Sequence of chain 1.A:
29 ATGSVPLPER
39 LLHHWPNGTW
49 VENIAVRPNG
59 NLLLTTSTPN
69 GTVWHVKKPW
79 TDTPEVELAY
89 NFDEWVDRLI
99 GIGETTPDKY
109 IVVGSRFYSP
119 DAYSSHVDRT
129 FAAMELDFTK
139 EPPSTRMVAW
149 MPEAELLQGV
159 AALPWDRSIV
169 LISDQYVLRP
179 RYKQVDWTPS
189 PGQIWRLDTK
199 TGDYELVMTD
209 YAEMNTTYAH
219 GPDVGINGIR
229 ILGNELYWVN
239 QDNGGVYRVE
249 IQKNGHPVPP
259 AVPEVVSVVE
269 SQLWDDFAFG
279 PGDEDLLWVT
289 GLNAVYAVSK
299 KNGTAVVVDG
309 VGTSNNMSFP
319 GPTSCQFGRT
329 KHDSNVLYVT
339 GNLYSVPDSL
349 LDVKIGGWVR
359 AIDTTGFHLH

This protein binds this small molecule.
Small molecule (SMILES): CC(=O)N[C@H]1[C@H](O[C@H]2[C@H](O)[C@@H](NC(C)=O)CO[C@@H]2CO)O[C@H](CO)[C@@H](O)[C@@H]1O

Binding-site contacts:
Ligand atom C7 contacts residue TYR209 of chain 1.A at 4.0 Å (hydrophobic).
Ligand atom N2 contacts residue ALA210 of chain 1.A at 4.1 Å.
Ligand atom O6 contacts residue PRO187 of chain 1.A at 3.8 Å.
Ligand atom C5 contacts residue ASN213 of chain 1.A at 3.5 Å.
Ligand atom C1 contacts residue PRO189 of chain 1.A at 4.4 Å (hydrophobic).
Ligand atom C6 contacts residue ASN213 of chain 1.A at 4.4 Å.
Ligand atom C2 contacts residue ASP208 of chain 1.A at 3.6 Å.
Ligand atom C3 contacts residue ASP208 of chain 1.A at 3.5 Å.
Ligand atom O7 contacts residue ASN213 of chain 1.A at 3.6 Å (h-bond).
Ligand atom C8 contacts residue ALA210 of chain 1.A at 3.2 Å (hydrophobic).
Ligand atom N2 contacts residue ASN213 of chain 1.A at 3.2 Å (h-bond).
Ligand atom O5 contacts residue ASN213 of chain 1.A at 2.1 Å (h-bond).
Ligand atom C6 contacts residue SER188 of chain 1.A at 4.5 Å.
Ligand atom N2 contacts residue ASP208 of chain 1.A at 2.8 Å (salt-bridge).
Ligand atom O5 contacts residue PRO189 of chain 1.A at 4.0 Å.
Ligand atom C1 contacts residue ASP208 of chain 1.A at 4.3 Å.
Ligand atom C5 contacts residue PRO189 of chain 1.A at 3.9 Å (hydrophobic).
Ligand atom C8 contacts residue TYR209 of chain 1.A at 3.9 Å (hydrophobic).
Ligand atom C6 contacts residue PRO187 of chain 1.A at 3.8 Å (hydrophobic).
Ligand atom C7 contacts residue ASN213 of chain 1.A at 3.7 Å.
Ligand atom O3 contacts residue ASP208 of chain 1.A at 3.8 Å.
Ligand atom C8 contacts residue LEU176 of chain 1.A at 4.5 Å (hydrophobic).
Ligand atom C3 contacts residue ASN213 of chain 1.A at 3.8 Å.
Ligand atom C7 contacts residue ALA210 of chain 1.A at 3.4 Å (hydrophobic).
Ligand atom C4 contacts residue ASN213 of chain 1.A at 4.0 Å.
Ligand atom C6 contacts residue PRO189 of chain 1.A at 4.1 Å (hydrophobic).
Ligand atom C1 contacts residue TYR209 of chain 1.A at 4.4 Å (hydrophobic).
Ligand atom C7 contacts residue ASP208 of chain 1.A at 3.6 Å.
Ligand atom O7 contacts residue TYR209 of chain 1.A at 4.4 Å.
Ligand atom N2 contacts residue TYR209 of chain 1.A at 4.0 Å.
Ligand atom O7 contacts residue ALA210 of chain 1.A at 3.4 Å.
Ligand atom C8 contacts residue PRO189 of chain 1.A at 3.9 Å (hydrophobic).
Ligand atom C1 contacts residue ASN213 of chain 1.A at 1.4 Å.
Ligand atom C8 contacts residue ASP208 of chain 1.A at 3.6 Å.
Ligand atom C2 contacts residue ASN213 of chain 1.A at 2.5 Å.